Sequence of chain 2.B:
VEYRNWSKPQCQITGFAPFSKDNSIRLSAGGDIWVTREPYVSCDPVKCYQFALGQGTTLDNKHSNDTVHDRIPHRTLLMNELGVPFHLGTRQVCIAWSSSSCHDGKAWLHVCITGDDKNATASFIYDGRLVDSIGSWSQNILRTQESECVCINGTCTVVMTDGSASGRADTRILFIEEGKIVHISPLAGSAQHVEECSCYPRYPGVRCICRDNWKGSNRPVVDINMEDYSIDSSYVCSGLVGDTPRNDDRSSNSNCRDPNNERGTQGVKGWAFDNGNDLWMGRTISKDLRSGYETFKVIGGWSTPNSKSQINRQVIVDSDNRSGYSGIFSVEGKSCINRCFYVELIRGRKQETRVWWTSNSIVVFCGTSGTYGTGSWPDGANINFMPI

This protein binds this small molecule.
Small molecule (SMILES): CC(=O)Nc1ccc(C(=O)O)cc1NC(=O)C[NH3+]

Binding-site contacts:
Ligand atom O4 contacts residue ARG71 of chain 2.B at 3.6 Å.
Ligand atom C2 contacts residue TYR325 of chain 2.B at 3.4 Å (hydrophobic).
Ligand atom C6 contacts residue GLU38 of chain 2.B at 3.2 Å.
Ligand atom C1 contacts residue ASP70 of chain 2.B at 3.6 Å.
Ligand atom C4 contacts residue TYR325 of chain 2.B at 4.3 Å (hydrophobic).
Ligand atom C' contacts residue TYR325 of chain 2.B at 3.5 Å (hydrophobic).
Ligand atom O1' contacts residue ARG290 of chain 2.B at 3.4 Å (salt-bridge).
Ligand atom C4' contacts residue ARG71 of chain 2.B at 4.2 Å.
Ligand atom C3 contacts residue TYR325 of chain 2.B at 4.0 Å (hydrophobic).
Ligand atom C1 contacts residue ARG37 of chain 2.B at 4.3 Å.
Ligand atom O2' contacts residue ARG290 of chain 2.B at 4.2 Å.
Ligand atom O1' contacts residue TYR325 of chain 2.B at 3.1 Å (h-bond).
Ligand atom C3' contacts residue GLU196 of chain 2.B at 4.0 Å.
Ligand atom C' contacts residue ARG37 of chain 2.B at 3.7 Å.
Ligand atom C1 contacts residue TYR325 of chain 2.B at 3.3 Å (hydrophobic).
Ligand atom C5 contacts residue ASP70 of chain 2.B at 3.5 Å.
Ligand atom CM4 contacts residue ILE141 of chain 2.B at 4.3 Å (hydrophobic).
Ligand atom N3' contacts residue GLU196 of chain 2.B at 4.0 Å.
Ligand atom C4 contacts residue ASP70 of chain 2.B at 3.8 Å.
Ligand atom N3' contacts residue GLU195 of chain 2.B at 2.5 Å (salt-bridge).
Ligand atom O4 contacts residue ASP70 of chain 2.B at 3.0 Å.
Ligand atom C3 contacts residue ASP70 of chain 2.B at 3.8 Å.
Ligand atom CM4 contacts residue ARG71 of chain 2.B at 4.0 Å.
Ligand atom O1' contacts residue ARG211 of chain 2.B at 4.0 Å.
Ligand atom C' contacts residue ASP70 of chain 2.B at 4.3 Å.
Ligand atom C6 contacts residue TYR325 of chain 2.B at 3.7 Å (hydrophobic).
Ligand atom C2 contacts residue ASP70 of chain 2.B at 3.6 Å.
Ligand atom N4 contacts residue GLU146 of chain 2.B at 4.1 Å.
Ligand atom CM3 contacts residue ARG143 of chain 2.B at 4.3 Å.
Ligand atom O3 contacts residue TYR325 of chain 2.B at 3.7 Å.
Ligand atom C4' contacts residue ASP70 of chain 2.B at 4.0 Å.
Ligand atom C6 contacts residue ARG37 of chain 2.B at 3.9 Å.
Ligand atom O3 contacts residue GLU196 of chain 2.B at 2.9 Å (salt-bridge).
Ligand atom O2' contacts residue ASP70 of chain 2.B at 3.9 Å.
Ligand atom C6 contacts residue ASP70 of chain 2.B at 3.4 Å.
Ligand atom C5 contacts residue GLU38 of chain 2.B at 3.4 Å.
Ligand atom C5 contacts residue TYR325 of chain 2.B at 4.2 Å (hydrophobic).
Ligand atom O2' contacts residue ARG37 of chain 2.B at 2.9 Å (salt-bridge).
Ligand atom CM4 contacts residue TRP97 of chain 2.B at 3.5 Å (hydrophobic).
Ligand atom CM3 contacts residue GLU195 of chain 2.B at 3.4 Å.